Sequence of chain 1.D:
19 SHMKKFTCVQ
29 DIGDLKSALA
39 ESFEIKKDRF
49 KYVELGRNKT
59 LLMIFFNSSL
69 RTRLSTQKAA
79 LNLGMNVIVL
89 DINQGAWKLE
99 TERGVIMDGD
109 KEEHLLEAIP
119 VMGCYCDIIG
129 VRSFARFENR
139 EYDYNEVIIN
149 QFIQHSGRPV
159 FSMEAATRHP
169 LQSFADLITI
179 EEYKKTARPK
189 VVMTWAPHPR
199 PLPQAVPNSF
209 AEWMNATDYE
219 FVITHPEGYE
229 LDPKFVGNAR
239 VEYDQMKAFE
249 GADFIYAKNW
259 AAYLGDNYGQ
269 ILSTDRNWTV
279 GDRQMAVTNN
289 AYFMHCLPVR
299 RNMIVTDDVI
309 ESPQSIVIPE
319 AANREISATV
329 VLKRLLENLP

Sequence of chain 1.E:
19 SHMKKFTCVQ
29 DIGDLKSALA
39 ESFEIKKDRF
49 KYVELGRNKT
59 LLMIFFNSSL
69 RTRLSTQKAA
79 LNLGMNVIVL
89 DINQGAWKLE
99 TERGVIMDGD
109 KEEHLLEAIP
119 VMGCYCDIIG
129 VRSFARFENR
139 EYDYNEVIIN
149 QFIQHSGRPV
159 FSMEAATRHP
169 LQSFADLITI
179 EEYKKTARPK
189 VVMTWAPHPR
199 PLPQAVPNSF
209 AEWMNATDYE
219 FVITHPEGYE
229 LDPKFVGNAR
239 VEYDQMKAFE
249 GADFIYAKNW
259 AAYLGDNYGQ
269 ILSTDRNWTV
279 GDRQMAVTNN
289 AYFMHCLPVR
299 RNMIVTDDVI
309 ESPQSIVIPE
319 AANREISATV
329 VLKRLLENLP

A protein and the small-molecule ligand that binds it are described below.
Small molecule (SMILES): CCC[C@H](NC(C)=O)C(=O)O

Binding-site contacts:
Ligand atom N1 contacts residue LYS256 of chain 1.E at 4.3 Å.
Ligand atom C contacts residue PRO201 of chain 1.E at 4.0 Å (hydrophobic).
Ligand atom CD contacts residue CP1 of chain 1.R at 3.1 Å.
Ligand atom O1 contacts residue TRP95 of chain 1.D at 3.3 Å.
Ligand atom CG contacts residue PHE132 of chain 1.E at 3.8 Å (hydrophobic).
Ligand atom CA contacts residue PHE132 of chain 1.E at 3.8 Å (hydrophobic).
Ligand atom N1 contacts residue TRP95 of chain 1.D at 4.4 Å.
Ligand atom CG contacts residue CP1 of chain 1.R at 3.6 Å.
Ligand atom O1 contacts residue LEU200 of chain 1.E at 3.8 Å.
Ligand atom CB contacts residue CP1 of chain 1.R at 4.1 Å.
Ligand atom C contacts residue GLU162 of chain 1.E at 3.6 Å.
Ligand atom O1 contacts residue PHE132 of chain 1.E at 4.0 Å.
Ligand atom CG contacts residue GLU162 of chain 1.E at 2.9 Å.
Ligand atom C2 contacts residue LEU200 of chain 1.E at 4.0 Å (hydrophobic).
Ligand atom CB contacts residue GLU162 of chain 1.E at 4.3 Å.
Ligand atom O1 contacts residue ARG198 of chain 1.E at 3.5 Å (salt-bridge).
Ligand atom C1 contacts residue ARG198 of chain 1.E at 4.3 Å.
Ligand atom C contacts residue LYS256 of chain 1.E at 4.2 Å.
Ligand atom CB contacts residue PHE132 of chain 1.E at 4.1 Å (hydrophobic).
Ligand atom OXT contacts residue VAL204 of chain 1.E at 4.2 Å.
Ligand atom O contacts residue PHE132 of chain 1.E at 4.0 Å.
Ligand atom C1 contacts residue TRP95 of chain 1.D at 3.7 Å (hydrophobic).
Ligand atom OXT contacts residue LYS256 of chain 1.E at 3.0 Å (salt-bridge).
Ligand atom CD contacts residue VAL204 of chain 1.E at 3.5 Å (hydrophobic).
Ligand atom O contacts residue VAL204 of chain 1.E at 4.3 Å.
Ligand atom O contacts residue GLU162 of chain 1.E at 2.4 Å (salt-bridge).
Ligand atom CB contacts residue TRP95 of chain 1.D at 4.1 Å (hydrophobic).
Ligand atom OXT contacts residue LEU200 of chain 1.E at 4.3 Å.
Ligand atom CD contacts residue CYS294 of chain 1.E at 4.2 Å (hydrophobic).
Ligand atom C2 contacts residue HIS196 of chain 1.E at 4.2 Å.
Ligand atom CG contacts residue ARG130 of chain 1.E at 4.0 Å.
Ligand atom CB contacts residue PRO296 of chain 1.E at 4.0 Å (hydrophobic).
Ligand atom CD contacts residue HIS167 of chain 1.E at 4.0 Å.
Ligand atom N1 contacts residue LEU200 of chain 1.E at 4.1 Å.
Ligand atom O contacts residue PRO201 of chain 1.E at 4.0 Å.
Ligand atom OXT contacts residue PRO201 of chain 1.E at 4.1 Å.
Ligand atom C2 contacts residue TRP95 of chain 1.D at 4.2 Å (hydrophobic).
Ligand atom C2 contacts residue GLU110 of chain 1.D at 3.3 Å.
Ligand atom CD contacts residue GLU162 of chain 1.E at 2.8 Å.
Ligand atom C1 contacts residue LEU200 of chain 1.E at 3.7 Å (hydrophobic).